Binding-site contacts:
Ligand atom C6 contacts residue SER348 of chain 1.N at 3.6 Å.
Ligand atom C2 contacts residue ASN346 of chain 1.N at 3.9 Å.
Ligand atom C3 contacts residue SER348 of chain 1.N at 2.5 Å.
Ligand atom C1 contacts residue SER348 of chain 1.N at 1.7 Å.
Ligand atom C3 contacts residue ASN346 of chain 1.N at 3.2 Å.
Ligand atom C1 contacts residue ASN346 of chain 1.N at 3.8 Å.
Ligand atom C4 contacts residue SER348 of chain 1.N at 3.6 Å.
Ligand atom O1B contacts residue ALA349 of chain 1.N at 4.5 Å.
Ligand atom C2 contacts residue SER348 of chain 1.N at 1.4 Å.
Ligand atom O1B contacts residue LEU347 of chain 1.N at 3.7 Å.
Ligand atom O4 contacts residue SER183 of chain 1.N at 3.1 Å (h-bond).
Ligand atom O6 contacts residue SER348 of chain 1.N at 2.6 Å (h-bond).
Ligand atom C5 contacts residue SER348 of chain 1.N at 4.2 Å.
Ligand atom C4 contacts residue ASN346 of chain 1.N at 4.2 Å.
Ligand atom O4 contacts residue GLY184 of chain 1.N at 4.5 Å.
Ligand atom O1A contacts residue SER348 of chain 1.N at 2.6 Å (h-bond).
Ligand atom O1B contacts residue SER348 of chain 1.N at 2.2 Å (h-bond).
Ligand atom C6 contacts residue THR182 of chain 1.N at 4.2 Å.
Ligand atom O1B contacts residue ASN346 of chain 1.N at 2.8 Å (h-bond).
Ligand atom C3 contacts residue THR182 of chain 1.N at 4.4 Å.
Ligand atom C2 contacts residue THR182 of chain 1.N at 4.4 Å.
Ligand atom O8 contacts residue SER348 of chain 1.N at 4.2 Å.
Ligand atom C3 contacts residue SER183 of chain 1.N at 4.3 Å.
Ligand atom O8 contacts residue THR182 of chain 1.N at 4.1 Å.
Ligand atom C4 contacts residue THR182 of chain 1.N at 4.0 Å.
Ligand atom C2 contacts residue ALA349 of chain 1.N at 4.4 Å (hydrophobic).
Ligand atom C5 contacts residue THR182 of chain 1.N at 4.5 Å.
Ligand atom O4 contacts residue ASN346 of chain 1.N at 4.1 Å.
Ligand atom C4 contacts residue SER183 of chain 1.N at 3.5 Å.

This small molecule binds to this protein.
Small molecule (SMILES): C[C@H](O)[C@H](N)[C@@H]1O[C@](O)(C(=O)O)C[C@H](O)[C@@H]1N

Sequence of chain 1.N:
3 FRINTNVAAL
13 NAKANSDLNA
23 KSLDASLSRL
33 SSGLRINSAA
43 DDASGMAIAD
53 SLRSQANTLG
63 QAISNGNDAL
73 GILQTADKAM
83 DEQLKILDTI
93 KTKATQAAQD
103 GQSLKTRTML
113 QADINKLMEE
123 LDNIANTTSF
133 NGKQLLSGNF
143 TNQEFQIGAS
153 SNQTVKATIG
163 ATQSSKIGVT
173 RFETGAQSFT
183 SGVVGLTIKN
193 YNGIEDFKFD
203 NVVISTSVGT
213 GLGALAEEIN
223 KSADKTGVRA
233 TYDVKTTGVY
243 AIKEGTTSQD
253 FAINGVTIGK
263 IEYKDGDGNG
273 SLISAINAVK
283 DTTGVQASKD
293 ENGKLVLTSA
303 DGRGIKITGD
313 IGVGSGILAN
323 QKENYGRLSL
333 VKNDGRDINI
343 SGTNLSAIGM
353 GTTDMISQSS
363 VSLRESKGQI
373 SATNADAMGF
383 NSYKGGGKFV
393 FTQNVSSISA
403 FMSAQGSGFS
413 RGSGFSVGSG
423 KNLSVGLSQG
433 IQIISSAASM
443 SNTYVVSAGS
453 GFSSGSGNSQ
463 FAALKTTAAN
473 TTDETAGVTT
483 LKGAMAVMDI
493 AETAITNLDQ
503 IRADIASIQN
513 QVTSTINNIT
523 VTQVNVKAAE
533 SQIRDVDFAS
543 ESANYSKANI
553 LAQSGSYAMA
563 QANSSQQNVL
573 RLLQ